This small molecule binds to this protein.
Small molecule (SMILES): CNS(=O)(=O)c1ccc2c(NC(=O)[C@]3(OC)CCOc4ccc(Cl)cc43)cncc2c1

Sequence of chain 1.B:
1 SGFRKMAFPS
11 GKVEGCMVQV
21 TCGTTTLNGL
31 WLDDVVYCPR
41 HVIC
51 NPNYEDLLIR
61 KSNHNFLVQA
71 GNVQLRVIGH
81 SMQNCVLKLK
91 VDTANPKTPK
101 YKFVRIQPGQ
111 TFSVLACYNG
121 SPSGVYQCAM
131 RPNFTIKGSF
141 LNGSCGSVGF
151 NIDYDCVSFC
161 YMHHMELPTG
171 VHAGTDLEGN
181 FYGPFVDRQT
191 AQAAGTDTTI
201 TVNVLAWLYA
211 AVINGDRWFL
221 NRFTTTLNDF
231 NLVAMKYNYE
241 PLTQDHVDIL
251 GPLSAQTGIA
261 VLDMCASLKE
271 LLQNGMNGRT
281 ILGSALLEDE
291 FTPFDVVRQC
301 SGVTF

Sequence of chain 1.A:
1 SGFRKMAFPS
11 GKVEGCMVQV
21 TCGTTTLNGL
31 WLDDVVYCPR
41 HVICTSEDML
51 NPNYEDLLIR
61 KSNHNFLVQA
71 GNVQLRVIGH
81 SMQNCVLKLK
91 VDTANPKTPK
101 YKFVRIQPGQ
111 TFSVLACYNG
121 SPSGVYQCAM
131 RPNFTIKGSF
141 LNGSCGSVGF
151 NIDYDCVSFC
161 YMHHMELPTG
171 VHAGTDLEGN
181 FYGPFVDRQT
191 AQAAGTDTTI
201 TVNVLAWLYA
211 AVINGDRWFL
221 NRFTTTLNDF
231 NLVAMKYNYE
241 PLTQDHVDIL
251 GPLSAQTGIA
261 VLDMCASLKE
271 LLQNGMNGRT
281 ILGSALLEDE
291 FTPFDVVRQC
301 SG

Binding-site contacts:
Ligand atom C20 contacts residue GLU166 of chain 1.A at 3.4 Å.
Ligand atom O3 contacts residue GLN189 of chain 1.A at 3.4 Å (h-bond).
Ligand atom C11 contacts residue ARG188 of chain 1.A at 3.7 Å.
Ligand atom O2 contacts residue MET165 of chain 1.A at 3.3 Å.
Ligand atom C18 contacts residue HIS163 of chain 1.A at 3.6 Å.
Ligand atom C9 contacts residue GLN189 of chain 1.A at 3.3 Å.
Ligand atom CL contacts residue ASP187 of chain 1.A at 3.4 Å.
Ligand atom C11 contacts residue GLN189 of chain 1.A at 3.7 Å.
Ligand atom C17 contacts residue MET165 of chain 1.A at 3.7 Å (hydrophobic).
Ligand atom CL contacts residue MET165 of chain 1.A at 3.7 Å.
Ligand atom CL contacts residue HIS164 of chain 1.A at 3.7 Å.
Ligand atom O3 contacts residue DMS1 of chain 1.E at 3.3 Å.
Ligand atom C13 contacts residue MET165 of chain 1.A at 3.4 Å (hydrophobic).
Ligand atom O contacts residue SER1 of chain 1.B at 3.1 Å (h-bond).
Ligand atom C1 contacts residue ASN142 of chain 1.A at 3.7 Å.
Ligand atom C18 contacts residue LEU141 of chain 1.A at 3.6 Å (hydrophobic).
Ligand atom C17 contacts residue HIS163 of chain 1.A at 3.3 Å.
Ligand atom C13 contacts residue MET49 of chain 1.A at 3.7 Å (hydrophobic).
Ligand atom C14 contacts residue MET165 of chain 1.A at 3.4 Å (hydrophobic).
Ligand atom C12 contacts residue ARG188 of chain 1.A at 3.7 Å.
Ligand atom C14 contacts residue HIS164 of chain 1.A at 3.5 Å.
Ligand atom N2 contacts residue SER144 of chain 1.A at 3.6 Å.
Ligand atom N2 contacts residue HIS163 of chain 1.A at 2.6 Å (h-bond).
Ligand atom C12 contacts residue MET49 of chain 1.A at 3.5 Å (hydrophobic).
Ligand atom C18 contacts residue GLU166 of chain 1.A at 3.6 Å.
Ligand atom O contacts residue PHE140 of chain 1.A at 3.7 Å.
Ligand atom C11 contacts residue DMS1 of chain 1.E at 3.7 Å.
Ligand atom C20 contacts residue LEU141 of chain 1.A at 3.5 Å (hydrophobic).
Ligand atom C19 contacts residue LEU141 of chain 1.A at 3.6 Å (hydrophobic).
Ligand atom C17 contacts residue GLU166 of chain 1.A at 3.6 Å.
Ligand atom C12 contacts residue MET165 of chain 1.A at 3.6 Å (hydrophobic).
Ligand atom O2 contacts residue GLU166 of chain 1.A at 3.0 Å (salt-bridge).
Ligand atom CL contacts residue HIS41 of chain 1.A at 3.4 Å.
Ligand atom O1 contacts residue ASN142 of chain 1.A at 3.5 Å (h-bond).
Ligand atom C11 contacts residue MET49 of chain 1.A at 3.6 Å (hydrophobic).
Ligand atom C17 contacts residue CYS145 of chain 1.A at 3.7 Å (hydrophobic).
Ligand atom C10 contacts residue DMS1 of chain 1.E at 3.6 Å.
Ligand atom C contacts residue GLU166 of chain 1.A at 3.5 Å.
Ligand atom C19 contacts residue GLU166 of chain 1.A at 3.8 Å.
Ligand atom C20 contacts residue PHE140 of chain 1.A at 3.5 Å (hydrophobic).